A small-molecule ligand and the protein it binds are described below.
Small molecule (SMILES): O=C(NCCC(F)(F)F)c1ccc(-c2csc(CNS(=O)(=O)c3ccccc3)n2)cc1

Sequence of chain 2.A:
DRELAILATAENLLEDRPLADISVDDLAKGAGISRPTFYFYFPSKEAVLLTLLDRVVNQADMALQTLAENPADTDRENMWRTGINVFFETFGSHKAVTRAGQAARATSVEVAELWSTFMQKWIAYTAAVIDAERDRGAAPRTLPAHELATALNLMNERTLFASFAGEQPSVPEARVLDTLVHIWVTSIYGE

Binding-site contacts:
Ligand atom C4 contacts residue ASN191 of chain 2.A at 3.6 Å.
Ligand atom N1 contacts residue ASN188 of chain 2.A at 2.9 Å (h-bond).
Ligand atom C14 contacts residue MET114 of chain 2.A at 3.5 Å (hydrophobic).
Ligand atom N3 contacts residue GLY118 of chain 2.A at 3.6 Å.
Ligand atom F1 contacts residue MET154 of chain 2.A at 3.7 Å.
Ligand atom F3 contacts residue PHE196 of chain 2.A at 3.4 Å.
Ligand atom C14 contacts residue TRP115 of chain 2.A at 3.6 Å (hydrophobic).
Ligand atom F3 contacts residue PHE126 of chain 2.A at 3.6 Å.
Ligand atom F1 contacts residue TRP150 of chain 2.A at 3.4 Å.
Ligand atom C6 contacts residue PHE122 of chain 2.A at 3.5 Å (hydrophobic).
Ligand atom O1 contacts residue ASN191 of chain 2.A at 2.9 Å (h-bond).
Ligand atom O1 contacts residue PHE122 of chain 2.A at 3.4 Å.
Ligand atom C10 contacts residue PHE122 of chain 2.A at 3.7 Å (hydrophobic).
Ligand atom O2 contacts residue LEU102 of chain 2.A at 3.4 Å.
Ligand atom N2 contacts residue MET114 of chain 2.A at 3.2 Å (h-bond).
Ligand atom C6 contacts residue ASN188 of chain 2.A at 3.3 Å.
Ligand atom C19 contacts residue ALA107 of chain 2.A at 3.5 Å (hydrophobic).
Ligand atom C12 contacts residue THR161 of chain 2.A at 3.6 Å.
Ligand atom C12 contacts residue TYR160 of chain 2.A at 3.6 Å (hydrophobic).
Ligand atom C9 contacts residue TRP219 of chain 2.A at 3.6 Å (hydrophobic).
Ligand atom F2 contacts residue GLU192 of chain 2.A at 3.2 Å.
Ligand atom C19 contacts residue PRO106 of chain 2.A at 3.4 Å (hydrophobic).
Ligand atom N3 contacts residue TRP115 of chain 2.A at 3.7 Å.
Ligand atom S1 contacts residue TRP115 of chain 2.A at 3.6 Å.
Ligand atom C10 contacts residue TRP219 of chain 2.A at 3.5 Å (hydrophobic).
Ligand atom C2 contacts residue PHE122 of chain 2.A at 3.6 Å (hydrophobic).
Ligand atom C16 contacts residue MET114 of chain 2.A at 3.4 Å (hydrophobic).
Ligand atom C3 contacts residue ASN188 of chain 2.A at 3.5 Å.
Ligand atom C13 contacts residue TRP115 of chain 2.A at 3.3 Å (hydrophobic).
Ligand atom F2 contacts residue LEU195 of chain 2.A at 3.4 Å.
Ligand atom F1 contacts residue GLU192 of chain 2.A at 3.4 Å.
Ligand atom S1 contacts residue VAL164 of chain 2.A at 3.6 Å.
Ligand atom S1 contacts residue TYR160 of chain 2.A at 3.4 Å.
Ligand atom F2 contacts residue ASN191 of chain 2.A at 3.4 Å.
Ligand atom C18 contacts residue ALA107 of chain 2.A at 3.1 Å (hydrophobic).
Ligand atom C7 contacts residue THR161 of chain 2.A at 3.2 Å.
Ligand atom C4 contacts residue PHE122 of chain 2.A at 3.5 Å (hydrophobic).
Ligand atom O3 contacts residue TYR160 of chain 2.A at 3.1 Å (h-bond).
Ligand atom C5 contacts residue PHE122 of chain 2.A at 3.3 Å (hydrophobic).
Ligand atom O2 contacts residue LEU99 of chain 2.A at 3.7 Å.